This protein binds this small molecule.
Small molecule (SMILES): COc1ccc(OCc2ccc(COc3c(Cl)cccc3Cl)cc2)c(Cl)c1

Binding-site contacts:
Ligand atom C5 contacts residue TYR112 of chain 2.A at 3.5 Å (hydrophobic).
Ligand atom C9 contacts residue PHE237 of chain 2.A at 3.7 Å (hydrophobic).
Ligand atom C2 contacts residue PHE237 of chain 2.A at 3.6 Å (hydrophobic).
Ligand atom C6 contacts residue TYR112 of chain 2.A at 3.7 Å (hydrophobic).
Ligand atom C20 contacts residue LEU240 of chain 2.A at 3.8 Å (hydrophobic).
Ligand atom O3 contacts residue PHE130 of chain 2.A at 3.6 Å.
Ligand atom C14 contacts residue TYR159 of chain 2.A at 3.5 Å (hydrophobic).
Ligand atom C19 contacts residue LEU240 of chain 2.A at 3.8 Å (hydrophobic).
Ligand atom C9 contacts residue VAL199 of chain 2.A at 3.6 Å (hydrophobic).
Ligand atom O1 contacts residue MET132 of chain 2.A at 3.7 Å.
Ligand atom C21 contacts residue TYR205 of chain 2.A at 3.8 Å (hydrophobic).
Ligand atom C13 contacts residue MET132 of chain 2.A at 3.4 Å (hydrophobic).
Ligand atom C1 contacts residue TYR205 of chain 2.A at 3.8 Å (hydrophobic).
Ligand atom C16 contacts residue TYR159 of chain 2.A at 3.8 Å (hydrophobic).
Ligand atom C12 contacts residue ILE110 of chain 2.A at 3.8 Å (hydrophobic).
Ligand atom C7 contacts residue MET132 of chain 2.A at 3.3 Å (hydrophobic).
Ligand atom CL2 contacts residue ALA24 of chain 2.C at 3.5 Å.
Ligand atom CL3 contacts residue PHE134 of chain 2.A at 3.8 Å.
Ligand atom C21 contacts residue SER128 of chain 2.A at 3.8 Å.
Ligand atom C16 contacts residue ALA24 of chain 2.C at 3.8 Å (hydrophobic).
Ligand atom C20 contacts residue ILE194 of chain 2.A at 3.8 Å (hydrophobic).
Ligand atom C17 contacts residue TYR159 of chain 2.A at 3.7 Å (hydrophobic).
Ligand atom CL2 contacts residue ILE25 of chain 2.C at 3.4 Å.
Ligand atom CL2 contacts residue TYR159 of chain 2.A at 3.6 Å.
Ligand atom CL3 contacts residue LEU240 of chain 2.A at 3.8 Å.
Ligand atom O1 contacts residue ILE110 of chain 2.A at 3.7 Å.
Ligand atom C13 contacts residue ILE110 of chain 2.A at 3.7 Å (hydrophobic).
Ligand atom C11 contacts residue ILE110 of chain 2.A at 3.8 Å (hydrophobic).
Ligand atom C7 contacts residue PHE237 of chain 2.A at 3.5 Å (hydrophobic).
Ligand atom O3 contacts residue TYR112 of chain 2.A at 3.6 Å.
Ligand atom C13 contacts residue PHE134 of chain 2.A at 3.7 Å (hydrophobic).
Ligand atom O2 contacts residue VAL196 of chain 2.A at 3.4 Å.
Ligand atom C21 contacts residue HIS207 of chain 2.A at 3.6 Å.
Ligand atom C3 contacts residue MET132 of chain 2.A at 3.7 Å (hydrophobic).
Ligand atom C4 contacts residue MET132 of chain 2.A at 3.8 Å (hydrophobic).
Ligand atom C8 contacts residue MET132 of chain 2.A at 3.4 Å (hydrophobic).
Ligand atom C17 contacts residue ALA24 of chain 2.C at 3.7 Å (hydrophobic).
Ligand atom O1 contacts residue PHE237 of chain 2.A at 3.8 Å.
Ligand atom C12 contacts residue PHE134 of chain 2.A at 3.8 Å (hydrophobic).
Ligand atom C10 contacts residue TYR159 of chain 2.A at 3.5 Å (hydrophobic).

Sequence of chain 2.C:
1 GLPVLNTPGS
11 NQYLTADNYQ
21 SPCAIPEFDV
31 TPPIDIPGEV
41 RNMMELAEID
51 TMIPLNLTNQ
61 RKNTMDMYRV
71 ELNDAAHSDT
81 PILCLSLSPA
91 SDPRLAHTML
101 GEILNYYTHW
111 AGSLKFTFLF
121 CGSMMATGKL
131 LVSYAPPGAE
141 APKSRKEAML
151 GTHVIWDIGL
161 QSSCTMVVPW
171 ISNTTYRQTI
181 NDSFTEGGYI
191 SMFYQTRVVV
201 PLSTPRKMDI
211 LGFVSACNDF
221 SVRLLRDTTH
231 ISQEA

Sequence of chain 2.A:
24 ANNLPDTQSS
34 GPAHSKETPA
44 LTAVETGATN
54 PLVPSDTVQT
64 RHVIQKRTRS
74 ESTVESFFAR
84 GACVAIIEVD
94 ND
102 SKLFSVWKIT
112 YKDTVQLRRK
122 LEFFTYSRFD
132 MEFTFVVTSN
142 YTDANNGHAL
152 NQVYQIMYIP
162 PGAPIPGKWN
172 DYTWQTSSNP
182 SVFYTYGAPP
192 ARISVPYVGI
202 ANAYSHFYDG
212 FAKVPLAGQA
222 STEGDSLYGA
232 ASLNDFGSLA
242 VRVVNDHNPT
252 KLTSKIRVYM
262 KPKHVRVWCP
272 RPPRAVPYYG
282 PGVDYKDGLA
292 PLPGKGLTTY